The protein below binds the small molecule below.
Small molecule (SMILES): CSCC[C@H](N)C(=O)O

Binding-site contacts:
Ligand atom N contacts residue GLY180 of chain 1.A at 2.7 Å (h-bond).
Ligand atom N contacts residue PRO182 of chain 1.A at 4.1 Å.
Ligand atom CA contacts residue PRO182 of chain 1.A at 4.0 Å (hydrophobic).
Ligand atom OXT contacts residue SF41 of chain 1.C at 4.2 Å.
Ligand atom CG contacts residue LEU178 of chain 1.A at 4.1 Å (hydrophobic).
Ligand atom CG contacts residue GLY180 of chain 1.A at 3.3 Å.
Ligand atom CG contacts residue SF41 of chain 1.C at 3.6 Å.
Ligand atom SD contacts residue SF41 of chain 1.C at 2.5 Å.
Ligand atom CE contacts residue SF41 of chain 1.C at 3.5 Å.
Ligand atom CE contacts residue GLY179 of chain 1.A at 3.6 Å.
Ligand atom OXT contacts residue ASN207 of chain 1.A at 3.7 Å.
Ligand atom C contacts residue SF41 of chain 1.C at 3.1 Å.
Ligand atom C contacts residue SER230 of chain 1.A at 3.3 Å.
Ligand atom CA contacts residue GLY180 of chain 1.A at 3.5 Å.
Ligand atom N contacts residue SF41 of chain 1.C at 2.6 Å.
Ligand atom C contacts residue ASN207 of chain 1.A at 4.1 Å.
Ligand atom OXT contacts residue THR205 of chain 1.A at 3.4 Å.
Ligand atom CA contacts residue SF41 of chain 1.C at 3.3 Å.
Ligand atom O contacts residue SAM1 of chain 1.G at 4.0 Å.
Ligand atom CB contacts residue LEU178 of chain 1.A at 4.2 Å (hydrophobic).
Ligand atom C contacts residue GLU181 of chain 1.A at 4.2 Å.
Ligand atom CA contacts residue THR205 of chain 1.A at 3.2 Å.
Ligand atom CB contacts residue PRO182 of chain 1.A at 4.1 Å (hydrophobic).
Ligand atom C contacts residue THR206 of chain 1.A at 4.1 Å.
Ligand atom CA contacts residue THR206 of chain 1.A at 4.0 Å.
Ligand atom CE contacts residue PHE145 of chain 1.A at 3.5 Å (hydrophobic).
Ligand atom SD contacts residue SAM1 of chain 1.G at 3.8 Å.
Ligand atom O contacts residue SF41 of chain 1.C at 2.2 Å.
Ligand atom OXT contacts residue SER230 of chain 1.A at 2.4 Å (h-bond).
Ligand atom CB contacts residue THR205 of chain 1.A at 3.1 Å.
Ligand atom CA contacts residue GLU181 of chain 1.A at 3.5 Å.
Ligand atom N contacts residue GLU181 of chain 1.A at 3.3 Å (salt-bridge).
Ligand atom C contacts residue THR205 of chain 1.A at 4.0 Å.
Ligand atom CB contacts residue SF41 of chain 1.C at 4.0 Å.
Ligand atom OXT contacts residue SAM1 of chain 1.G at 4.0 Å.
Ligand atom CE contacts residue SAM1 of chain 1.G at 4.2 Å.
Ligand atom CG contacts residue GLY179 of chain 1.A at 3.8 Å.
Ligand atom CB contacts residue GLY180 of chain 1.A at 3.5 Å.
Ligand atom OXT contacts residue THR206 of chain 1.A at 3.4 Å.
Ligand atom O contacts residue SER230 of chain 1.A at 3.4 Å (h-bond).

Sequence of chain 1.A:
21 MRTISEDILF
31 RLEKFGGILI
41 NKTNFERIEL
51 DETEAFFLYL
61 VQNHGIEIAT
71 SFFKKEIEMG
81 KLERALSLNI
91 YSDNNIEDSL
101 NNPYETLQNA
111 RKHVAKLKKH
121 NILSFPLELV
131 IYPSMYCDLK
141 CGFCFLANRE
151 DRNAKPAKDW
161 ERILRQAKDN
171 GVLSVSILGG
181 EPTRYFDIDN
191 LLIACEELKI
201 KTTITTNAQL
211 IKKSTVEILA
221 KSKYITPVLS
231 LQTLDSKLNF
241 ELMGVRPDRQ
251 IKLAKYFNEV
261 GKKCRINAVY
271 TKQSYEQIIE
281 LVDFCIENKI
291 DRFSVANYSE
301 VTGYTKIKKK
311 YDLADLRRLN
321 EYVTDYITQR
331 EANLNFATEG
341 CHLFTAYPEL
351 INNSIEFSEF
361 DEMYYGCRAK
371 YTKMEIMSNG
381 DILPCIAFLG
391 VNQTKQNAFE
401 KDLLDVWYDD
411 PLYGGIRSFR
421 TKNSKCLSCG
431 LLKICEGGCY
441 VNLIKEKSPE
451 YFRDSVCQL